Sequence of chain 1.B:
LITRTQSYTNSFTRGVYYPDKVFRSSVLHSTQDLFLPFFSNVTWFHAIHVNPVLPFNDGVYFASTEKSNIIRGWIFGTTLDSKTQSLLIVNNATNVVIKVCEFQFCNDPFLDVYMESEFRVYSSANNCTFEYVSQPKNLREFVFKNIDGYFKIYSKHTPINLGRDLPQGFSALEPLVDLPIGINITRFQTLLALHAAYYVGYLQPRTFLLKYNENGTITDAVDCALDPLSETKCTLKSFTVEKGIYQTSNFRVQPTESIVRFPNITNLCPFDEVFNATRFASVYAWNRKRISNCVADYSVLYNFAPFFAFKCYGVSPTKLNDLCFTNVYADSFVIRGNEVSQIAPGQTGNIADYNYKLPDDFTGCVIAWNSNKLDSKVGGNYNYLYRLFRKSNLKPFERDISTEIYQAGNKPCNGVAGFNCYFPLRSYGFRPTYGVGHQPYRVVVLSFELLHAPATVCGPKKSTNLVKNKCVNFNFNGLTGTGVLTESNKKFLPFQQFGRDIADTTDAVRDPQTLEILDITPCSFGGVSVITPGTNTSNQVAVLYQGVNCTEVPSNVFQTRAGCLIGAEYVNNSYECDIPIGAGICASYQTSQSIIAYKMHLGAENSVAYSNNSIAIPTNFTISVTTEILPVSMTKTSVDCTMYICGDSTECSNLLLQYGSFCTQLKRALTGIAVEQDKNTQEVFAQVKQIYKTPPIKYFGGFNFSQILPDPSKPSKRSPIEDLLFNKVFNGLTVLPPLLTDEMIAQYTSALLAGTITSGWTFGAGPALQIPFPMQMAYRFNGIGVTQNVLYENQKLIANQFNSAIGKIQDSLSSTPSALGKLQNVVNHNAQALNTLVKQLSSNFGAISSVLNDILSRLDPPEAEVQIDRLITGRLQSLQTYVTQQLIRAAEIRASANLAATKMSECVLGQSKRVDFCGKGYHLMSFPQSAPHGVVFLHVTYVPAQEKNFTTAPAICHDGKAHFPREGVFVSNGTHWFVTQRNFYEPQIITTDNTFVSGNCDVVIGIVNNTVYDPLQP

Binding-site contacts:
Ligand atom N2 contacts residue ASN1054 of chain 1.B at 2.9 Å (h-bond).
Ligand atom C4 contacts residue ALA686 of chain 1.B at 4.4 Å (hydrophobic).
Ligand atom C4 contacts residue ASN1054 of chain 1.B at 4.2 Å.
Ligand atom C7 contacts residue ASN1054 of chain 1.B at 3.2 Å.
Ligand atom O4 contacts residue ALA686 of chain 1.B at 3.2 Å.
Ligand atom O7 contacts residue ASN1054 of chain 1.B at 3.0 Å (h-bond).
Ligand atom C3 contacts residue ASN1054 of chain 1.B at 3.8 Å.
Ligand atom O5 contacts residue ASN1054 of chain 1.B at 2.4 Å (h-bond).
Ligand atom C1 contacts residue ASN1054 of chain 1.B at 1.4 Å.
Ligand atom C8 contacts residue GLU1052 of chain 1.B at 4.5 Å.
Ligand atom C2 contacts residue ASN1054 of chain 1.B at 2.4 Å.
Ligand atom C8 contacts residue ASN1054 of chain 1.B at 4.4 Å.
Ligand atom C5 contacts residue ASN1054 of chain 1.B at 3.7 Å.

A protein and the small-molecule ligand that binds it are described below.
Small molecule (SMILES): CC(=O)N[C@@H]1[C@@H](O)[C@H](O)[C@@H](CO)O[C@H]1O